Sequence of chain 1.C:
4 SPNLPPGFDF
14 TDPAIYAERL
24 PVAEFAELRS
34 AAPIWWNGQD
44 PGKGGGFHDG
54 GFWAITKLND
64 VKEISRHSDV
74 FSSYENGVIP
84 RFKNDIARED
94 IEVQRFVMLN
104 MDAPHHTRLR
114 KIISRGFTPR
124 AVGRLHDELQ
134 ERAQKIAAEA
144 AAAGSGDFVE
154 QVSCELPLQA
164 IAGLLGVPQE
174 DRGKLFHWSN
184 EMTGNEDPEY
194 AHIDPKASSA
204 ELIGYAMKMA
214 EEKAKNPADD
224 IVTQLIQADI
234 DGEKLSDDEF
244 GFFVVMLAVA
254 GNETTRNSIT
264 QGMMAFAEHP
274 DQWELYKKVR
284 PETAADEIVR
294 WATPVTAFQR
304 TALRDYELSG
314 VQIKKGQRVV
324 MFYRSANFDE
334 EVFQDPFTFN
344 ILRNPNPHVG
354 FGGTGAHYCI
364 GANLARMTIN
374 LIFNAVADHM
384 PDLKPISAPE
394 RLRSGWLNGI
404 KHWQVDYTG

A protein and the small-molecule ligand that binds it are described below.
Small molecule (SMILES): CCOC(=O)c1cc2cc(-c3ccncc3)ccc2[nH]1

Binding-site contacts:
Ligand atom C07 contacts residue VAL252 of chain 1.C at 3.6 Å (hydrophobic).
Ligand atom C10 contacts residue TRP399 of chain 1.C at 4.2 Å (hydrophobic).
Ligand atom C11 contacts residue ALA253 of chain 1.C at 3.6 Å (hydrophobic).
Ligand atom C06 contacts residue ILE82 of chain 1.C at 3.9 Å (hydrophobic).
Ligand atom C18 contacts residue GLU256 of chain 1.C at 4.2 Å.
Ligand atom C17 contacts residue ALA253 of chain 1.C at 4.3 Å (hydrophobic).
Ligand atom C16 contacts residue LEU102 of chain 1.C at 4.1 Å (hydrophobic).
Ligand atom C19 contacts residue TRP399 of chain 1.C at 3.4 Å (hydrophobic).
Ligand atom C10 contacts residue ALA253 of chain 1.C at 4.0 Å (hydrophobic).
Ligand atom C17 contacts residue TRP399 of chain 1.C at 3.9 Å (hydrophobic).
Ligand atom C08 contacts residue TRP399 of chain 1.C at 3.6 Å (hydrophobic).
Ligand atom C16 contacts residue PHE301 of chain 1.C at 3.9 Å (hydrophobic).
Ligand atom C13 contacts residue THR257 of chain 1.C at 3.6 Å.
Ligand atom C16 contacts residue ALA253 of chain 1.C at 4.0 Å (hydrophobic).
Ligand atom C06 contacts residue VAL252 of chain 1.C at 3.8 Å (hydrophobic).
Ligand atom C04 contacts residue ILE82 of chain 1.C at 3.9 Å (hydrophobic).
Ligand atom C18 contacts residue LEU400 of chain 1.C at 4.1 Å (hydrophobic).
Ligand atom C09 contacts residue TRP399 of chain 1.C at 4.0 Å (hydrophobic).
Ligand atom N14 contacts residue ALA253 of chain 1.C at 3.9 Å.
Ligand atom C17 contacts residue VAL252 of chain 1.C at 4.0 Å (hydrophobic).
Ligand atom C08 contacts residue VAL252 of chain 1.C at 3.3 Å (hydrophobic).
Ligand atom C15 contacts residue HEM1 of chain 1.V at 3.2 Å.
Ligand atom C18 contacts residue TRP399 of chain 1.C at 3.6 Å (hydrophobic).
Ligand atom N20 contacts residue TRP399 of chain 1.C at 3.7 Å.
Ligand atom C19 contacts residue VAL252 of chain 1.C at 3.2 Å (hydrophobic).
Ligand atom C15 contacts residue ALA253 of chain 1.C at 4.0 Å (hydrophobic).
Ligand atom C17 contacts residue THR257 of chain 1.C at 4.3 Å.
Ligand atom C09 contacts residue VAL252 of chain 1.C at 3.8 Å (hydrophobic).
Ligand atom C07 contacts residue ILE82 of chain 1.C at 3.7 Å (hydrophobic).
Ligand atom C18 contacts residue VAL252 of chain 1.C at 3.6 Å (hydrophobic).
Ligand atom N20 contacts residue VAL252 of chain 1.C at 3.5 Å.
Ligand atom C13 contacts residue ALA253 of chain 1.C at 3.0 Å (hydrophobic).
Ligand atom C10 contacts residue VAL252 of chain 1.C at 4.1 Å (hydrophobic).
Ligand atom O05 contacts residue ILE82 of chain 1.C at 3.9 Å.
Ligand atom C13 contacts residue HEM1 of chain 1.V at 3.0 Å.
Ligand atom C07 contacts residue TRP399 of chain 1.C at 4.2 Å (hydrophobic).
Ligand atom N14 contacts residue HEM1 of chain 1.V at 2.4 Å.
Ligand atom C12 contacts residue ALA253 of chain 1.C at 3.0 Å (hydrophobic).
Ligand atom C12 contacts residue THR257 of chain 1.C at 3.6 Å.
Ligand atom C06 contacts residue TRP399 of chain 1.C at 4.0 Å (hydrophobic).